Sequence of chain 1.A:
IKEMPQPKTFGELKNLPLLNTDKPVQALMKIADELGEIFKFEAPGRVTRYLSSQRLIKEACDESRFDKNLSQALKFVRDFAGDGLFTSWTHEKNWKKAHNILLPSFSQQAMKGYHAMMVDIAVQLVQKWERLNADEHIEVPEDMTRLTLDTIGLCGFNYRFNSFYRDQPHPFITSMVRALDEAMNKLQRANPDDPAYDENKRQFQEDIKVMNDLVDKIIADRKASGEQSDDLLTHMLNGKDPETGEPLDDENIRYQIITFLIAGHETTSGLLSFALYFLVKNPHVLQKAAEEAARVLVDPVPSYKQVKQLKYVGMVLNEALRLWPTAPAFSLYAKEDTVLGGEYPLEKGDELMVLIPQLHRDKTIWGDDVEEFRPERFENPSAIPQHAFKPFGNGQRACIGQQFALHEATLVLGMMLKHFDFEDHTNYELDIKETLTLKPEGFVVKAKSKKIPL

Binding-site contacts:
Ligand atom O3 contacts residue MET355 of chain 1.A at 3.6 Å.
Ligand atom F1 contacts residue ALA329 of chain 1.A at 3.7 Å.
Ligand atom C11 contacts residue ARG48 of chain 1.A at 3.9 Å.
Ligand atom F3 contacts residue ALA329 of chain 1.A at 3.5 Å.
Ligand atom C13 contacts residue LEU21 of chain 1.A at 3.6 Å (hydrophobic).
Ligand atom O5 contacts residue SER73 of chain 1.A at 3.5 Å.
Ligand atom C11 contacts residue GLN74 of chain 1.A at 3.4 Å.
Ligand atom O5 contacts residue ARG48 of chain 1.A at 2.8 Å (salt-bridge).
Ligand atom O4 contacts residue ALA75 of chain 1.A at 2.9 Å (h-bond).
Ligand atom C3 contacts residue LEU438 of chain 1.A at 3.1 Å (hydrophobic).
Ligand atom C15 contacts residue PHE43 of chain 1.A at 3.7 Å (hydrophobic).
Ligand atom C4 contacts residue LEU438 of chain 1.A at 3.8 Å (hydrophobic).
Ligand atom C9 contacts residue TYR52 of chain 1.A at 3.6 Å (hydrophobic).
Ligand atom F1 contacts residue LEU438 of chain 1.A at 3.1 Å.
Ligand atom C17 contacts residue LEU21 of chain 1.A at 3.9 Å (hydrophobic).
Ligand atom C15 contacts residue ARG48 of chain 1.A at 3.3 Å.
Ligand atom F2 contacts residue PHE88 of chain 1.A at 3.4 Å.
Ligand atom O3 contacts residue TYR52 of chain 1.A at 2.6 Å (h-bond).
Ligand atom C18 contacts residue ARG48 of chain 1.A at 3.6 Å.
Ligand atom C4 contacts residue MET186 of chain 1.A at 3.7 Å (hydrophobic).
Ligand atom C11 contacts residue SER73 of chain 1.A at 3.6 Å.
Ligand atom C16 contacts residue ARG48 of chain 1.A at 3.3 Å.
Ligand atom C12 contacts residue TYR52 of chain 1.A at 3.5 Å (hydrophobic).
Ligand atom C14 contacts residue TYR52 of chain 1.A at 3.5 Å (hydrophobic).
Ligand atom O4 contacts residue SER73 of chain 1.A at 3.6 Å.
Ligand atom C18 contacts residue LEU21 of chain 1.A at 3.4 Å (hydrophobic).
Ligand atom C13 contacts residue ARG48 of chain 1.A at 3.7 Å.
Ligand atom O4 contacts residue GLN74 of chain 1.A at 3.2 Å (h-bond).
Ligand atom C10 contacts residue TYR52 of chain 1.A at 3.6 Å (hydrophobic).
Ligand atom C14 contacts residue ARG48 of chain 1.A at 3.5 Å.
Ligand atom O2 contacts residue LEU438 of chain 1.A at 3.8 Å.
Ligand atom C17 contacts residue ARG48 of chain 1.A at 3.4 Å.
Ligand atom O2 contacts residue LEU76 of chain 1.A at 3.9 Å.
Ligand atom C9 contacts residue MET355 of chain 1.A at 3.9 Å (hydrophobic).
Ligand atom F1 contacts residue PRO330 of chain 1.A at 3.8 Å.
Ligand atom O3 contacts residue LEU30 of chain 1.A at 3.7 Å.
Ligand atom O5 contacts residue GLN74 of chain 1.A at 2.8 Å (h-bond).
Ligand atom F2 contacts residue DMS1 of chain 1.E at 3.7 Å.
Ligand atom F3 contacts residue PRO330 of chain 1.A at 3.5 Å.
Ligand atom F3 contacts residue ALA331 of chain 1.A at 2.9 Å.

A protein and the small-molecule ligand that binds it are described below.
Small molecule (SMILES): O=C(COc1ccc(OC(F)(F)F)cc1)N[C@@H](Cc1ccccc1)C(=O)O